Binding-site contacts:
Ligand atom N contacts residue ARG129 of chain 1.A at 4.5 Å.
Ligand atom C contacts residue GLY229 of chain 1.A at 3.9 Å.
Ligand atom C contacts residue GLY228 of chain 1.A at 4.1 Å.
Ligand atom OXT contacts residue ARG129 of chain 1.A at 3.8 Å.
Ligand atom OE2 contacts residue GLY229 of chain 1.A at 3.9 Å.
Ligand atom OE1 contacts residue GLY229 of chain 1.A at 3.7 Å.
Ligand atom O contacts residue ARG129 of chain 1.A at 4.4 Å.
Ligand atom OE2 contacts residue THR232 of chain 1.A at 3.5 Å (h-bond).
Ligand atom CD contacts residue PHE230 of chain 1.A at 4.1 Å (hydrophobic).
Ligand atom N contacts residue GLY228 of chain 1.A at 4.4 Å.
Ligand atom OE2 contacts residue ASN231 of chain 1.A at 3.5 Å.
Ligand atom CB contacts residue GLY229 of chain 1.A at 4.1 Å.
Ligand atom CA contacts residue GLY229 of chain 1.A at 3.3 Å.
Ligand atom N contacts residue GLY229 of chain 1.A at 4.2 Å.
Ligand atom CD contacts residue ASN231 of chain 1.A at 3.8 Å.
Ligand atom OE1 contacts residue ASN231 of chain 1.A at 3.1 Å (h-bond).
Ligand atom O contacts residue GLY229 of chain 1.A at 3.5 Å (h-bond).
Ligand atom CD contacts residue GLY229 of chain 1.A at 3.6 Å.
Ligand atom O contacts residue GLY228 of chain 1.A at 3.8 Å.
Ligand atom CG contacts residue GLY229 of chain 1.A at 3.7 Å.
Ligand atom OE1 contacts residue PHE230 of chain 1.A at 3.5 Å (h-bond).
Ligand atom C contacts residue ARG129 of chain 1.A at 4.1 Å.
Ligand atom CA contacts residue GLY228 of chain 1.A at 4.1 Å.

Sequence of chain 1.A:
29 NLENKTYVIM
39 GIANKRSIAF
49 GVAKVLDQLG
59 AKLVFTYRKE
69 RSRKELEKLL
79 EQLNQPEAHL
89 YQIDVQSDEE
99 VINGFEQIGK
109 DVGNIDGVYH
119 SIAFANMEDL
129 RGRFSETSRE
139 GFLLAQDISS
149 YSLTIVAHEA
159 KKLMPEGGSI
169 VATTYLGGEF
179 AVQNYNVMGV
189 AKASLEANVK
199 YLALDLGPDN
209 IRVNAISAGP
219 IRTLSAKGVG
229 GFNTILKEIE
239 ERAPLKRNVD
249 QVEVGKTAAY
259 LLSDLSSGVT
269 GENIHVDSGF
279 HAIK

This small molecule binds to this protein.
Small molecule (SMILES): N[C@@H](CCC(=O)O)C(=O)O